Binding-site contacts:
Ligand atom CD contacts residue THR134 of chain 1.A at 3.6 Å.
Ligand atom CD contacts residue GLY238 of chain 1.A at 3.6 Å.
Ligand atom CD contacts residue GLU171 of chain 1.A at 3.5 Å.
Ligand atom NH2 contacts residue ASP128 of chain 1.A at 2.8 Å (salt-bridge).
Ligand atom NH1 contacts residue GLY238 of chain 1.A at 3.4 Å (h-bond).
Ligand atom C contacts residue ASP202 of chain 1.A at 3.6 Å.
Ligand atom CA contacts residue ASP239 of chain 1.A at 3.6 Å.
Ligand atom NE2 contacts residue GLU243 of chain 1.A at 2.8 Å (salt-bridge).
Ligand atom NH1 contacts residue ASP239 of chain 1.A at 3.2 Å (salt-bridge).
Ligand atom N contacts residue PHE130 of chain 1.A at 3.5 Å.
Ligand atom NH1 contacts residue ASP234 of chain 1.A at 3.0 Å (salt-bridge).
Ligand atom CG contacts residue VAL206 of chain 1.A at 3.5 Å (hydrophobic).
Ligand atom CB contacts residue GLU171 of chain 1.A at 3.4 Å.
Ligand atom CE1 contacts residue GLU243 of chain 1.A at 3.5 Å.
Ligand atom O contacts residue ASP239 of chain 1.A at 3.6 Å.
Ligand atom CG contacts residue ASP239 of chain 1.A at 3.7 Å.
Ligand atom NH2 contacts residue ASP170 of chain 1.A at 2.8 Å (salt-bridge).
Ligand atom CB contacts residue ASP167 of chain 1.A at 3.4 Å.
Ligand atom CB contacts residue THR204 of chain 1.A at 3.6 Å.
Ligand atom O contacts residue PHE130 of chain 1.A at 3.5 Å.
Ligand atom CZ contacts residue PHE130 of chain 1.A at 3.6 Å (hydrophobic).
Ligand atom NH1 contacts residue ASP170 of chain 1.A at 3.7 Å.
Ligand atom OG contacts residue LYS169 of chain 1.A at 3.2 Å (salt-bridge).
Ligand atom CG contacts residue PHE130 of chain 1.A at 3.5 Å (hydrophobic).
Ligand atom CG contacts residue GLU171 of chain 1.A at 3.5 Å.
Ligand atom N contacts residue GLU171 of chain 1.A at 3.0 Å (salt-bridge).
Ligand atom C contacts residue PHE130 of chain 1.A at 3.5 Å (hydrophobic).
Ligand atom NH2 contacts residue PHE130 of chain 1.A at 3.0 Å (h-bond).
Ligand atom CZ contacts residue ASP170 of chain 1.A at 3.7 Å.
Ligand atom CB contacts residue ASP239 of chain 1.A at 3.7 Å.
Ligand atom N contacts residue ASP202 of chain 1.A at 3.6 Å (salt-bridge).
Ligand atom OG contacts residue ASP167 of chain 1.A at 2.7 Å (salt-bridge).
Ligand atom NH2 contacts residue ILE133 of chain 1.A at 3.6 Å.
Ligand atom N contacts residue GLY203 of chain 1.A at 3.5 Å (h-bond).
Ligand atom NH1 contacts residue GLU171 of chain 1.A at 3.0 Å (salt-bridge).
Ligand atom OG contacts residue THR204 of chain 1.A at 3.3 Å (h-bond).
Ligand atom NE contacts residue THR134 of chain 1.A at 2.8 Å (h-bond).
Ligand atom NH2 contacts residue ASP131 of chain 1.A at 3.1 Å (salt-bridge).
Ligand atom CA contacts residue GLU171 of chain 1.A at 3.6 Å.
Ligand atom CE1 contacts residue ILE240 of chain 1.A at 3.5 Å (hydrophobic).

A small-molecule ligand and the protein it binds are described below.
Small molecule (SMILES): C=NCCC[C@H](NC(=O)[C@H](CCCN=C(N)N)NC(=O)[C@H](C)NC(=O)[C@@H](N)CCCN=C(N)N)C(=O)N[C@@H](CCCN=C(N)N)C(=O)N[C@@H](Cc1cnc[nH]1)CN1CCC[C@H]1C(=O)N[C@@H](CO)C(=O)NCC=O

Sequence of chain 1.A:
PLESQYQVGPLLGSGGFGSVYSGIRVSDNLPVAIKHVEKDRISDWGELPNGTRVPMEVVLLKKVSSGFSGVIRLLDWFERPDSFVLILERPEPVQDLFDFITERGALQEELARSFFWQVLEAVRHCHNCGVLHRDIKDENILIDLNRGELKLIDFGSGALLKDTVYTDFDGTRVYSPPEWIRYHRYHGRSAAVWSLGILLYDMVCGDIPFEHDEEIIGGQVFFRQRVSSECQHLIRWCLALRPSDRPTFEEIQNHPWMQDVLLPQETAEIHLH